Sequence of chain 1.A:
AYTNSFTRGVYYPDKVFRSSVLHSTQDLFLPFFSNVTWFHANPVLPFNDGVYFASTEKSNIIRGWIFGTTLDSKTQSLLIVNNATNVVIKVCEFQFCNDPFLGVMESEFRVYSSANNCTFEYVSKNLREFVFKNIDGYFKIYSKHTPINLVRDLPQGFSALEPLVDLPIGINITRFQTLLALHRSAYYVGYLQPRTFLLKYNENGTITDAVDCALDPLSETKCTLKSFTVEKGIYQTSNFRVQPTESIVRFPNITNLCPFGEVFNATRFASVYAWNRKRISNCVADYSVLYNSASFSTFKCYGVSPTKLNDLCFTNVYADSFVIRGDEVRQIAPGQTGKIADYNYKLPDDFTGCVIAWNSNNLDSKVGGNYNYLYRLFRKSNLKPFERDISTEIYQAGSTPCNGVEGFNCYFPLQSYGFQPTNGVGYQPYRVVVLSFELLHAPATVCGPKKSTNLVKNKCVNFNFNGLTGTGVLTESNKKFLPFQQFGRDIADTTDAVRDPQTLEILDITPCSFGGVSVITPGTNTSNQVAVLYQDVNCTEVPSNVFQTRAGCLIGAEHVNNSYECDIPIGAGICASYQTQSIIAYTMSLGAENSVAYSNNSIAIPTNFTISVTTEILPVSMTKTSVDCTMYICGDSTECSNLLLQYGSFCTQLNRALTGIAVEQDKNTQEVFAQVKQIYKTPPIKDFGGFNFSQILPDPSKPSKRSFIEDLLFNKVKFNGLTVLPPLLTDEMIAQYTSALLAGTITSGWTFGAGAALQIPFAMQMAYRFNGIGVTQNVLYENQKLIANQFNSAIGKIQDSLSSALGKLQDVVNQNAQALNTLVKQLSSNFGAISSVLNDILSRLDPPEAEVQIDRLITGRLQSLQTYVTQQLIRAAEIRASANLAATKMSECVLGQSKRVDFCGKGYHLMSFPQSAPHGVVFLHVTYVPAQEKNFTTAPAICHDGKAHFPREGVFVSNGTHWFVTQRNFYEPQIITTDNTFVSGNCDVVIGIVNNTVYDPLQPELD

Binding-site contacts:
Ligand atom O5 contacts residue ASN616 of chain 1.A at 2.3 Å (h-bond).
Ligand atom C3 contacts residue ASN616 of chain 1.A at 3.8 Å.
Ligand atom N2 contacts residue ASN616 of chain 1.A at 2.7 Å (h-bond).
Ligand atom C4 contacts residue ASN616 of chain 1.A at 4.2 Å.
Ligand atom C8 contacts residue ASN616 of chain 1.A at 3.7 Å.
Ligand atom C7 contacts residue ASN616 of chain 1.A at 3.6 Å.
Ligand atom C5 contacts residue ASN616 of chain 1.A at 3.6 Å.
Ligand atom C2 contacts residue ASN616 of chain 1.A at 2.6 Å.
Ligand atom C1 contacts residue ASN616 of chain 1.A at 1.4 Å.

This small molecule binds to this protein.
Small molecule (SMILES): CC(=O)N[C@@H]1[C@@H](O)[C@H](O)[C@@H](CO)O[C@H]1O